Sequence of chain 1.B:
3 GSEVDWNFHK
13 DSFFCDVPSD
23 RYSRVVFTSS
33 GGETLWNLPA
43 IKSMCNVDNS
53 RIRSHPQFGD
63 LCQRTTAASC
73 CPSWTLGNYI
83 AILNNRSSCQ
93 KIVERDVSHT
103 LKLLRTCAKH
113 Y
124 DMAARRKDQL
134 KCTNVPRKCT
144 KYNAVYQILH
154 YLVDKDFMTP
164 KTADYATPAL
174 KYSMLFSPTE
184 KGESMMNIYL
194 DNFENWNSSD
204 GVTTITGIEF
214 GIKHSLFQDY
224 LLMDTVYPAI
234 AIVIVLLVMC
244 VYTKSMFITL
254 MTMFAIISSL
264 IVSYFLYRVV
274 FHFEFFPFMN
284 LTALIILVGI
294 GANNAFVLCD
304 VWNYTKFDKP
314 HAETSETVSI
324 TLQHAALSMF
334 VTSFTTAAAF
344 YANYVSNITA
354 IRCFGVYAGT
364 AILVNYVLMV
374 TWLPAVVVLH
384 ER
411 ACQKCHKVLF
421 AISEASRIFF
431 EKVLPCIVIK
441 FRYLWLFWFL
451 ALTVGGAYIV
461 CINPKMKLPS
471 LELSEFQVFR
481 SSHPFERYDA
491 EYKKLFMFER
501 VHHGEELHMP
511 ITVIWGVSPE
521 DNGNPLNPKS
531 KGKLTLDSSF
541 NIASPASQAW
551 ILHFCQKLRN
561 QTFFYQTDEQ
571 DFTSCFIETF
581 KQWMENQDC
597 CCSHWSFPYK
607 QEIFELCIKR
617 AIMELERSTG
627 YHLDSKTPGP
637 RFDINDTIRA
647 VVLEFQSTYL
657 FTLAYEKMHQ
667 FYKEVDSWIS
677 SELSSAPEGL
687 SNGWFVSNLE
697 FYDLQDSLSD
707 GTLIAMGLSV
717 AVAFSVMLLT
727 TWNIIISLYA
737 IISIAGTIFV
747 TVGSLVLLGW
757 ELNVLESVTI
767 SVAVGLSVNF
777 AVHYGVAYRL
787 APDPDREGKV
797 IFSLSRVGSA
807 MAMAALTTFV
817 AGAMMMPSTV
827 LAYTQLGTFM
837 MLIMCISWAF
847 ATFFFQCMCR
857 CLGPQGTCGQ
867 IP

Binding-site contacts:
Ligand atom C7 contacts residue ASN200 of chain 1.B at 3.4 Å.
Ligand atom N2 contacts residue ASN200 of chain 1.B at 2.9 Å (h-bond).
Ligand atom C8 contacts residue ASN200 of chain 1.B at 4.5 Å.
Ligand atom O6 contacts residue TRP199 of chain 1.B at 4.3 Å.
Ligand atom C3 contacts residue ASN200 of chain 1.B at 3.9 Å.
Ligand atom C5 contacts residue ASN200 of chain 1.B at 3.7 Å.
Ligand atom O7 contacts residue ASN200 of chain 1.B at 3.6 Å (h-bond).
Ligand atom C2 contacts residue ASN200 of chain 1.B at 2.6 Å.
Ligand atom C4 contacts residue ASN200 of chain 1.B at 4.3 Å.
Ligand atom C1 contacts residue ASN200 of chain 1.B at 1.5 Å.
Ligand atom O5 contacts residue ASN200 of chain 1.B at 2.5 Å (h-bond).
Ligand atom O6 contacts residue ASN200 of chain 1.B at 4.2 Å.

The protein below binds the small molecule below.
Small molecule (SMILES): CC(=O)N[C@@H]1[C@@H](O)[C@H](O)[C@@H](CO)O[C@H]1O